Sequence of chain 1.P:
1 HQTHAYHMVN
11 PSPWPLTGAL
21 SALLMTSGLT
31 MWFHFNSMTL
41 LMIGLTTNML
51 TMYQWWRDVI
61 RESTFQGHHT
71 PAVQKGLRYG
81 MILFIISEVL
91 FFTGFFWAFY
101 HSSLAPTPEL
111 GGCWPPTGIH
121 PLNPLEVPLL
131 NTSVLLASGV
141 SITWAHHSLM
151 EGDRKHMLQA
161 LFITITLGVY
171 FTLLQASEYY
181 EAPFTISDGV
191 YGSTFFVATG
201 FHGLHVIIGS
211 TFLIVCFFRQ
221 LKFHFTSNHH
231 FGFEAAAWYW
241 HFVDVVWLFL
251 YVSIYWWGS

This small molecule binds to this protein.
Small molecule (SMILES): C[C@H](CCC(=O)O)[C@H]1CC[C@H]2[C@@H]3[C@H](O)C[C@@H]4C[C@H](O)CC[C@]4(C)[C@H]3C[C@H](O)[C@]12C

Sequence of chain 1.W:
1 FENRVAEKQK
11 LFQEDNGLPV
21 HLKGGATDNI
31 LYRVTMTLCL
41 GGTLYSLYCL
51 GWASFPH

Binding-site contacts:
Ligand atom C6 contacts residue PHE162 of chain 1.P at 3.7 Å (hydrophobic).
Ligand atom C7 contacts residue LEU158 of chain 1.P at 4.4 Å (hydrophobic).
Ligand atom C3 contacts residue PHE162 of chain 1.P at 4.2 Å (hydrophobic).
Ligand atom C23 contacts residue LEU158 of chain 1.P at 4.3 Å (hydrophobic).
Ligand atom C4 contacts residue PHE162 of chain 1.P at 4.3 Å (hydrophobic).
Ligand atom C19 contacts residue PHE217 of chain 1.P at 3.5 Å (hydrophobic).
Ligand atom C10 contacts residue PHE162 of chain 1.P at 4.5 Å (hydrophobic).
Ligand atom O26 contacts residue PHE1 of chain 1.W at 3.8 Å.
Ligand atom O7 contacts residue GLN159 of chain 1.P at 3.6 Å.
Ligand atom C23 contacts residue ARG154 of chain 1.P at 3.1 Å.
Ligand atom O26 contacts residue ARG154 of chain 1.P at 3.6 Å.
Ligand atom C24 contacts residue PHE1 of chain 1.W at 3.8 Å (hydrophobic).
Ligand atom C24 contacts residue ARG154 of chain 1.P at 3.1 Å.
Ligand atom C5 contacts residue PHE162 of chain 1.P at 3.7 Å (hydrophobic).
Ligand atom C6 contacts residue LEU158 of chain 1.P at 4.2 Å (hydrophobic).
Ligand atom C19 contacts residue PHE162 of chain 1.P at 3.9 Å (hydrophobic).
Ligand atom C18 contacts residue LEU158 of chain 1.P at 4.1 Å (hydrophobic).
Ligand atom C16 contacts residue LEU158 of chain 1.P at 4.0 Å (hydrophobic).
Ligand atom O25 contacts residue PHE1 of chain 1.W at 3.0 Å (h-bond).
Ligand atom C18 contacts residue LEU221 of chain 1.P at 3.5 Å (hydrophobic).
Ligand atom C6 contacts residue GLN159 of chain 1.P at 4.0 Å.
Ligand atom C7 contacts residue GLN159 of chain 1.P at 3.9 Å.
Ligand atom C21 contacts residue PHE1 of chain 1.W at 3.9 Å (hydrophobic).
Ligand atom O25 contacts residue ARG154 of chain 1.P at 3.2 Å (salt-bridge).
Ligand atom C15 contacts residue LEU158 of chain 1.P at 4.0 Å (hydrophobic).
Ligand atom C15 contacts residue LYS155 of chain 1.P at 4.3 Å.